The protein below binds the small molecule below.
Small molecule (SMILES): Cc1cn([C@H]2C[C@H](O)[C@@H](COP(=O)(O)NP(=O)(O)OP(=O)(O)O)O2)c(=O)[nH]c1=O

Binding-site contacts:
Ligand atom O3G contacts residue SER174 of chain 1.A at 2.7 Å (h-bond).
Ligand atom O2 contacts residue ASP270 of chain 1.A at 3.3 Å (salt-bridge).
Ligand atom PG contacts residue MG1 of chain 1.E at 3.3 Å.
Ligand atom PB contacts residue MG1 of chain 1.E at 3.1 Å.
Ligand atom O1B contacts residue SER174 of chain 1.A at 3.6 Å (h-bond).
Ligand atom O1A contacts residue MG1 of chain 1.E at 1.9 Å.
Ligand atom O2A contacts residue MG1 of chain 1.F at 3.5 Å.
Ligand atom O3G contacts residue GLY183 of chain 1.A at 2.8 Å (h-bond).
Ligand atom O2B contacts residue ASP186 of chain 1.A at 3.1 Å (salt-bridge).
Ligand atom O3G contacts residue SER182 of chain 1.A at 3.4 Å.
Ligand atom O3' contacts residue THR267 of chain 1.A at 3.6 Å.
Ligand atom O2B contacts residue MG1 of chain 1.E at 2.0 Å.
Ligand atom C4' contacts residue PHE266 of chain 1.A at 3.5 Å (hydrophobic).
Ligand atom C1' contacts residue TYR265 of chain 1.A at 3.4 Å (hydrophobic).
Ligand atom C2 contacts residue ASP270 of chain 1.A at 3.5 Å.
Ligand atom O2B contacts residue GLY173 of chain 1.A at 3.5 Å.
Ligand atom O1G contacts residue MG1 of chain 1.E at 1.9 Å.
Ligand atom C2' contacts residue ASP270 of chain 1.A at 2.9 Å.
Ligand atom C4 contacts residue TYR265 of chain 1.A at 3.6 Å (hydrophobic).
Ligand atom C5' contacts residue PHE266 of chain 1.A at 3.6 Å (hydrophobic).
Ligand atom PA contacts residue MG1 of chain 1.F at 3.3 Å.
Ligand atom C2 contacts residue TYR265 of chain 1.A at 3.6 Å (hydrophobic).
Ligand atom O1G contacts residue ASP184 of chain 1.A at 2.6 Å (salt-bridge).
Ligand atom N3 contacts residue TYR265 of chain 1.A at 3.1 Å (h-bond).
Ligand atom PA contacts residue MG1 of chain 1.E at 3.2 Å.
Ligand atom O1B contacts residue ARG177 of chain 1.A at 3.2 Å (salt-bridge).
Ligand atom O4' contacts residue TYR265 of chain 1.A at 3.6 Å (h-bond).
Ligand atom N1 contacts residue ASP270 of chain 1.A at 3.7 Å.
Ligand atom O3' contacts residue ARG177 of chain 1.A at 3.0 Å (salt-bridge).
Ligand atom O4' contacts residue PHE266 of chain 1.A at 3.5 Å.
Ligand atom PG contacts residue SER174 of chain 1.A at 3.6 Å.
Ligand atom O3B contacts residue MG1 of chain 1.E at 3.6 Å.
Ligand atom O1A contacts residue ASP186 of chain 1.A at 3.0 Å (salt-bridge).
Ligand atom O4 contacts residue TYR265 of chain 1.A at 3.6 Å.
Ligand atom O1A contacts residue ASP184 of chain 1.A at 3.3 Å (salt-bridge).
Ligand atom O2B contacts residue SER174 of chain 1.A at 3.3 Å (h-bond).
Ligand atom N3A contacts residue MG1 of chain 1.E at 3.6 Å.
Ligand atom O3G contacts residue ARG143 of chain 1.A at 3.6 Å (salt-bridge).
Ligand atom O3B contacts residue SER174 of chain 1.A at 3.6 Å.
Ligand atom O1A contacts residue MG1 of chain 1.F at 2.3 Å.

Sequence of chain 1.A:
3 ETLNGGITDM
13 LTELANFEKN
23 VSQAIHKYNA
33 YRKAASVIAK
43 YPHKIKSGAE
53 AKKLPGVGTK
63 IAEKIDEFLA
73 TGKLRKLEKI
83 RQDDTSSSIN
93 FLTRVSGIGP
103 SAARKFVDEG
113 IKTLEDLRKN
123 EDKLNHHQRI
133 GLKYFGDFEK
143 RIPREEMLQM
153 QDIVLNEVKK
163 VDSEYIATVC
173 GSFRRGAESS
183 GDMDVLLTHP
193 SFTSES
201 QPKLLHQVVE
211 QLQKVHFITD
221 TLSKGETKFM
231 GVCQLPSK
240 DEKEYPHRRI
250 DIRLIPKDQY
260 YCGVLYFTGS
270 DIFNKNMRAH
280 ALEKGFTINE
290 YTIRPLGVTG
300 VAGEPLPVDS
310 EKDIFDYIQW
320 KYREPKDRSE